Binding-site contacts:
Ligand atom C4 contacts residue LEU234 of chain 1.A at 4.4 Å (hydrophobic).
Ligand atom C5 contacts residue MET97 of chain 1.A at 3.8 Å (hydrophobic).
Ligand atom C1 contacts residue GLY108 of chain 1.A at 4.5 Å.
Ligand atom C1 contacts residue PRO104 of chain 1.A at 3.7 Å (hydrophobic).
Ligand atom C5 contacts residue ARG30 of chain 1.A at 3.6 Å.
Ligand atom C2 contacts residue TYR75 of chain 1.A at 4.1 Å (hydrophobic).
Ligand atom C1 contacts residue LYS116 of chain 1.A at 2.5 Å.
Ligand atom C1 contacts residue LEU234 of chain 1.A at 4.1 Å (hydrophobic).
Ligand atom O6 contacts residue PHE27 of chain 1.A at 3.9 Å.
Ligand atom C2 contacts residue LEU99 of chain 1.A at 4.2 Å (hydrophobic).
Ligand atom O6 contacts residue LYS116 of chain 1.A at 4.0 Å.
Ligand atom C3 contacts residue PHE114 of chain 1.A at 4.0 Å (hydrophobic).
Ligand atom C4 contacts residue LYS116 of chain 1.A at 3.6 Å.
Ligand atom O6 contacts residue LEU234 of chain 1.A at 4.3 Å.
Ligand atom C2 contacts residue GLY108 of chain 1.A at 4.4 Å.
Ligand atom C2 contacts residue PRO104 of chain 1.A at 3.8 Å (hydrophobic).
Ligand atom C2 contacts residue LYS116 of chain 1.A at 1.2 Å.
Ligand atom O6 contacts residue ARG30 of chain 1.A at 3.2 Å (salt-bridge).
Ligand atom C1 contacts residue TYR75 of chain 1.A at 3.6 Å (hydrophobic).
Ligand atom C1 contacts residue PHE72 of chain 1.A at 4.0 Å (hydrophobic).
Ligand atom C4 contacts residue ARG30 of chain 1.A at 3.8 Å.
Ligand atom C3 contacts residue LYS116 of chain 1.A at 2.3 Å.
Ligand atom O6 contacts residue MET66 of chain 1.A at 3.8 Å.
Ligand atom C3 contacts residue MET97 of chain 1.A at 4.2 Å (hydrophobic).
Ligand atom C4 contacts residue TYR75 of chain 1.A at 4.2 Å (hydrophobic).
Ligand atom C5 contacts residue PHE114 of chain 1.A at 4.5 Å (hydrophobic).
Ligand atom O6 contacts residue TYR75 of chain 1.A at 3.1 Å (h-bond).
Ligand atom C2 contacts residue PHE114 of chain 1.A at 4.2 Å (hydrophobic).

The protein below binds the small molecule below.
Small molecule (SMILES): CCCC(C)=O

Sequence of chain 1.A:
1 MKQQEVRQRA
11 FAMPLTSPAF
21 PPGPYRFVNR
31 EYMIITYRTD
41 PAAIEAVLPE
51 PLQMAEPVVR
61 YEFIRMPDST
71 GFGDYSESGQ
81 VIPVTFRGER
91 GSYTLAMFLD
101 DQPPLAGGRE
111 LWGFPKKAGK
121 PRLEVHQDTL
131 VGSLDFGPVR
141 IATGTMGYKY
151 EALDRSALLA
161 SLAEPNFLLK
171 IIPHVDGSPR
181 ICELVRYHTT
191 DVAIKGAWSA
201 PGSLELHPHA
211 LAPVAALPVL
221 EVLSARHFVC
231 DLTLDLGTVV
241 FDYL